Sequence of chain 1.C:
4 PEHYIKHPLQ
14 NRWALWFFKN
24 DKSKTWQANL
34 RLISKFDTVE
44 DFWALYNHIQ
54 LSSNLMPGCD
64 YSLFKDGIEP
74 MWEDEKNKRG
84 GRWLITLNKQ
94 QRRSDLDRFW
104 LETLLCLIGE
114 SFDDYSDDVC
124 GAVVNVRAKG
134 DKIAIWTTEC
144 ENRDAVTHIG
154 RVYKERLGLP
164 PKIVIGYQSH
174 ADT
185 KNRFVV

Binding-site contacts:
Ligand atom C9 contacts residue TRP75 of chain 1.C at 3.8 Å (hydrophobic).
Ligand atom N2 contacts residue GLU76 of chain 1.C at 3.2 Å (salt-bridge).
Ligand atom N1 contacts residue TRP75 of chain 1.C at 3.2 Å.
Ligand atom C3 contacts residue TRP75 of chain 1.C at 3.1 Å (hydrophobic).
Ligand atom C3 contacts residue TRP29 of chain 1.C at 3.4 Å (hydrophobic).
Ligand atom N4 contacts residue TRP75 of chain 1.C at 3.7 Å.
Ligand atom O17 contacts residue PRO73 of chain 1.C at 3.5 Å (h-bond).
Ligand atom N3 contacts residue TRP29 of chain 1.C at 3.5 Å.
Ligand atom O11 contacts residue ASN128 of chain 1.C at 4.1 Å.
Ligand atom C1 contacts residue TRP29 of chain 1.C at 3.4 Å (hydrophobic).
Ligand atom N1 contacts residue MET74 of chain 1.C at 3.9 Å.
Ligand atom N3 contacts residue TRP75 of chain 1.C at 3.3 Å.
Ligand atom C5 contacts residue TRP29 of chain 1.C at 3.1 Å (hydrophobic).
Ligand atom C2 contacts residue TRP75 of chain 1.C at 4.0 Å (hydrophobic).
Ligand atom C10 contacts residue TRP29 of chain 1.C at 3.7 Å (hydrophobic).
Ligand atom N1 contacts residue TRP29 of chain 1.C at 3.2 Å.
Ligand atom N2 contacts residue TRP75 of chain 1.C at 3.6 Å.
Ligand atom O17 contacts residue MET74 of chain 1.C at 3.3 Å.
Ligand atom N1 contacts residue GLU76 of chain 1.C at 3.7 Å.
Ligand atom O12 contacts residue ASN128 of chain 1.C at 4.2 Å.
Ligand atom C11 contacts residue TRP29 of chain 1.C at 3.7 Å (hydrophobic).
Ligand atom C4 contacts residue TRP29 of chain 1.C at 3.2 Å (hydrophobic).
Ligand atom N5 contacts residue TRP75 of chain 1.C at 3.7 Å.
Ligand atom O9 contacts residue ARG130 of chain 1.C at 3.6 Å.
Ligand atom N2 contacts residue TRP29 of chain 1.C at 3.8 Å.
Ligand atom C5 contacts residue TRP75 of chain 1.C at 3.5 Å (hydrophobic).
Ligand atom N4 contacts residue TRP29 of chain 1.C at 3.4 Å (h-bond).
Ligand atom O14 contacts residue TRP29 of chain 1.C at 3.9 Å.
Ligand atom O8 contacts residue ARG130 of chain 1.C at 3.4 Å (salt-bridge).
Ligand atom C5 contacts residue MET74 of chain 1.C at 4.1 Å (hydrophobic).
Ligand atom O6 contacts residue LYS135 of chain 1.C at 3.5 Å (salt-bridge).
Ligand atom C2 contacts residue TRP29 of chain 1.C at 3.3 Å (hydrophobic).
Ligand atom O10 contacts residue LYS135 of chain 1.C at 4.2 Å.
Ligand atom C1 contacts residue TRP75 of chain 1.C at 3.1 Å (hydrophobic).
Ligand atom O17 contacts residue TRP29 of chain 1.C at 3.1 Å.
Ligand atom O9 contacts residue LYS135 of chain 1.C at 3.3 Å (salt-bridge).
Ligand atom O17 contacts residue TRP75 of chain 1.C at 4.0 Å.
Ligand atom N5 contacts residue TRP29 of chain 1.C at 3.4 Å (h-bond).
Ligand atom C4 contacts residue TRP75 of chain 1.C at 3.2 Å (hydrophobic).
Ligand atom C1 contacts residue GLU76 of chain 1.C at 4.0 Å.

The small molecule below binds the protein below.
Small molecule (SMILES): C[n+]1cn([C@@H]2O[C@H](COP(=O)(O)OP(=O)(O)OP(=O)(O)OP(=O)(O)O)[C@@H](O)[C@H]2O)c2nc(N)[nH]c(=O)c21